Sequence of chain 1.B:
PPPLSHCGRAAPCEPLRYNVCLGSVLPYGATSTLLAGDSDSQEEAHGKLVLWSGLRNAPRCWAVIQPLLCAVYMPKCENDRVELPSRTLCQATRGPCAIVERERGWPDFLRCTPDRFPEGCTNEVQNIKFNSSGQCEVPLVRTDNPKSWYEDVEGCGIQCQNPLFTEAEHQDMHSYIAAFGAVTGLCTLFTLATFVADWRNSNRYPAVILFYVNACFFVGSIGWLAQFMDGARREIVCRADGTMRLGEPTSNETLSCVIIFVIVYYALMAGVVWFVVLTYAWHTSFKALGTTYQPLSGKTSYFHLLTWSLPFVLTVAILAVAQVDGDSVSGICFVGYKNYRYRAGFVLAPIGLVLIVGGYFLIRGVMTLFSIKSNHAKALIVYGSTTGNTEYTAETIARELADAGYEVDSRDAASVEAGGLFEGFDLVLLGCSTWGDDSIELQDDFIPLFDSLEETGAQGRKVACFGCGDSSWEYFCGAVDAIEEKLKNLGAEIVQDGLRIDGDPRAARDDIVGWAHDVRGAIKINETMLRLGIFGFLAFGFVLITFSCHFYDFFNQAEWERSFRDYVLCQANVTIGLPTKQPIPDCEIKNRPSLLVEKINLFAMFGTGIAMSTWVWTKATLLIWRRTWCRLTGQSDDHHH

This small molecule binds to this protein.
Small molecule (SMILES): CN(C(=O)c1ccc([N+](=O)[O-])cc1C(F)(F)F)C1CCN(c2nnc(-c3ccnn3C)c3ccccc23)CC1

Binding-site contacts:
Ligand atom C21 contacts residue GLU598 of chain 1.B at 3.7 Å.
Ligand atom C14 contacts residue ASP327 of chain 1.B at 3.3 Å.
Ligand atom O3 contacts residue PHE564 of chain 1.B at 3.6 Å.
Ligand atom O2 contacts residue LYS338 of chain 1.B at 3.6 Å.
Ligand atom F2 contacts residue PRO593 of chain 1.B at 3.5 Å.
Ligand atom N6 contacts residue TRP224 of chain 1.B at 3.7 Å.
Ligand atom N4 contacts residue GLU598 of chain 1.B at 3.5 Å (salt-bridge).
Ligand atom C25 contacts residue ASN601 of chain 1.B at 3.3 Å.
Ligand atom C26 contacts residue TRP224 of chain 1.B at 3.7 Å (hydrophobic).
Ligand atom C24 contacts residue ASN601 of chain 1.B at 3.3 Å.
Ligand atom C20 contacts residue MET173 of chain 1.B at 3.7 Å (hydrophobic).
Ligand atom F4 contacts residue PRO593 of chain 1.B at 3.3 Å.
Ligand atom F4 contacts residue TRP560 of chain 1.B at 3.5 Å.
Ligand atom N4 contacts residue ARG343 of chain 1.B at 3.4 Å (salt-bridge).
Ligand atom F3 contacts residue GLU561 of chain 1.B at 3.0 Å.
Ligand atom O1 contacts residue PHE165 of chain 1.B at 3.7 Å.
Ligand atom C20 contacts residue SER330 of chain 1.B at 3.7 Å.
Ligand atom O1 contacts residue ASN162 of chain 1.B at 2.8 Å (h-bond).
Ligand atom F4 contacts residue LEU164 of chain 1.B at 3.1 Å.
Ligand atom C13 contacts residue ASP327 of chain 1.B at 3.2 Å.
Ligand atom F3 contacts residue TRP560 of chain 1.B at 3.1 Å.
Ligand atom C16 contacts residue GLU598 of chain 1.B at 3.7 Å.
Ligand atom N4 contacts residue TYR337 of chain 1.B at 3.4 Å.
Ligand atom N3 contacts residue TYR337 of chain 1.B at 3.5 Å.
Ligand atom C19 contacts residue LEU602 of chain 1.B at 3.6 Å (hydrophobic).
Ligand atom C26 contacts residue PHE334 of chain 1.B at 3.6 Å (hydrophobic).
Ligand atom C8 contacts residue ASN162 of chain 1.B at 3.5 Å.
Ligand atom N1 contacts residue PHE564 of chain 1.B at 3.5 Å.
Ligand atom C9 contacts residue TYR337 of chain 1.B at 3.3 Å (hydrophobic).
Ligand atom O3 contacts residue LYS338 of chain 1.B at 3.5 Å (salt-bridge).
Ligand atom C19 contacts residue SER330 of chain 1.B at 3.7 Å.
Ligand atom C13 contacts residue VAL329 of chain 1.B at 3.6 Å (hydrophobic).
Ligand atom N3 contacts residue GLU598 of chain 1.B at 3.6 Å (salt-bridge).
Ligand atom N3 contacts residue ARG343 of chain 1.B at 3.0 Å (salt-bridge).
Ligand atom F2 contacts residue GLN557 of chain 1.B at 3.5 Å.
Ligand atom C22 contacts residue GLU598 of chain 1.B at 3.7 Å.
Ligand atom C26 contacts residue TYR337 of chain 1.B at 3.3 Å (hydrophobic).
Ligand atom O2 contacts residue PHE564 of chain 1.B at 3.5 Å.
Ligand atom C12 contacts residue GLU598 of chain 1.B at 3.3 Å.
Ligand atom C15 contacts residue GLU598 of chain 1.B at 3.6 Å.